Sequence of chain 1.B:
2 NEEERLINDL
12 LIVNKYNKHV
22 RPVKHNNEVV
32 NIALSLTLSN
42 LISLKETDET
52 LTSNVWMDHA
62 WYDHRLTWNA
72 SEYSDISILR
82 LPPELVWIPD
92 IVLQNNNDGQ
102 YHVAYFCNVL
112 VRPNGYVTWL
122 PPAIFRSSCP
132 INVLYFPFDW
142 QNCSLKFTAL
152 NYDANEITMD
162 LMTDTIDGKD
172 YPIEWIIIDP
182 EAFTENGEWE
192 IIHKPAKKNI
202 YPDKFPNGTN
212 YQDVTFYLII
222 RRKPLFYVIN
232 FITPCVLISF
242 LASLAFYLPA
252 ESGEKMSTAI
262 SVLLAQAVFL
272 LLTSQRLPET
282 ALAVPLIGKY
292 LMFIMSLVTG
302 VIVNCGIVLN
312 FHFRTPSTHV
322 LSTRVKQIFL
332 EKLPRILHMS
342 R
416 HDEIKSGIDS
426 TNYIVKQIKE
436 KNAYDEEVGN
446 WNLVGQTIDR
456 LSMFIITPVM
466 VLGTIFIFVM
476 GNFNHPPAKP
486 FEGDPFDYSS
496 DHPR

A protein and the small-molecule ligand that binds it are described below.
Small molecule (SMILES): C[N+](C)(C)CCOC(=O)CCC(=O)OCC[N+](C)(C)C

Binding-site contacts:
Ligand atom C19 contacts residue TYR190 of chain 1.A at 3.8 Å (hydrophobic).
Ligand atom O7 contacts residue CYS193 of chain 1.A at 3.8 Å.
Ligand atom O14 contacts residue LEU121 of chain 1.B at 4.0 Å.
Ligand atom C18 contacts residue TRP57 of chain 1.B at 3.5 Å (hydrophobic).
Ligand atom C20 contacts residue TYR93 of chain 1.A at 3.2 Å (hydrophobic).
Ligand atom C3 contacts residue THR119 of chain 1.B at 3.6 Å.
Ligand atom C18 contacts residue TYR190 of chain 1.A at 3.6 Å (hydrophobic).
Ligand atom O13 contacts residue LEU121 of chain 1.B at 3.5 Å.
Ligand atom O13 contacts residue THR150 of chain 1.A at 3.7 Å.
Ligand atom C6 contacts residue TYR198 of chain 1.A at 3.1 Å (hydrophobic).
Ligand atom C3 contacts residue ARG113 of chain 1.B at 3.4 Å.
Ligand atom C16 contacts residue LEU121 of chain 1.B at 3.6 Å (hydrophobic).
Ligand atom C10 contacts residue ARG113 of chain 1.B at 3.8 Å.
Ligand atom N1 contacts residue CYS192 of chain 1.A at 3.5 Å (h-bond).
Ligand atom N1 contacts residue ARG113 of chain 1.B at 3.9 Å.
Ligand atom C15 contacts residue TRP149 of chain 1.A at 3.4 Å (hydrophobic).
Ligand atom O14 contacts residue TRP149 of chain 1.A at 3.1 Å (h-bond).
Ligand atom O4 contacts residue LEU111 of chain 1.B at 3.8 Å.
Ligand atom C11 contacts residue TYR198 of chain 1.A at 3.4 Å (hydrophobic).
Ligand atom C15 contacts residue LEU121 of chain 1.B at 3.7 Å (hydrophobic).
Ligand atom O4 contacts residue CYS193 of chain 1.A at 3.5 Å (h-bond).
Ligand atom C20 contacts residue TRP149 of chain 1.A at 3.0 Å (hydrophobic).
Ligand atom O13 contacts residue TRP149 of chain 1.A at 3.7 Å.
Ligand atom C10 contacts residue CYS192 of chain 1.A at 3.2 Å (hydrophobic).
Ligand atom C8 contacts residue CYS192 of chain 1.A at 3.1 Å (hydrophobic).
Ligand atom C9 contacts residue THR119 of chain 1.B at 3.8 Å.
Ligand atom O7 contacts residue LEU121 of chain 1.B at 3.1 Å.
Ligand atom C9 contacts residue ARG113 of chain 1.B at 3.2 Å.
Ligand atom C19 contacts residue TYR198 of chain 1.A at 3.7 Å (hydrophobic).
Ligand atom C12 contacts residue TRP149 of chain 1.A at 3.5 Å (hydrophobic).
Ligand atom C2 contacts residue THR119 of chain 1.B at 3.7 Å.
Ligand atom C2 contacts residue CYS192 of chain 1.A at 3.7 Å (hydrophobic).
Ligand atom C19 contacts residue CYS192 of chain 1.A at 3.5 Å (hydrophobic).
Ligand atom C6 contacts residue CYS193 of chain 1.A at 3.3 Å (hydrophobic).
Ligand atom C11 contacts residue LEU111 of chain 1.B at 3.7 Å (hydrophobic).
Ligand atom C18 contacts residue TYR93 of chain 1.A at 3.9 Å (hydrophobic).
Ligand atom C16 contacts residue TRP149 of chain 1.A at 3.8 Å (hydrophobic).
Ligand atom C20 contacts residue TYR198 of chain 1.A at 3.9 Å (hydrophobic).
Ligand atom C5 contacts residue CYS193 of chain 1.A at 3.3 Å (hydrophobic).
Ligand atom C19 contacts residue CYS193 of chain 1.A at 3.8 Å (hydrophobic).

Sequence of chain 1.A:
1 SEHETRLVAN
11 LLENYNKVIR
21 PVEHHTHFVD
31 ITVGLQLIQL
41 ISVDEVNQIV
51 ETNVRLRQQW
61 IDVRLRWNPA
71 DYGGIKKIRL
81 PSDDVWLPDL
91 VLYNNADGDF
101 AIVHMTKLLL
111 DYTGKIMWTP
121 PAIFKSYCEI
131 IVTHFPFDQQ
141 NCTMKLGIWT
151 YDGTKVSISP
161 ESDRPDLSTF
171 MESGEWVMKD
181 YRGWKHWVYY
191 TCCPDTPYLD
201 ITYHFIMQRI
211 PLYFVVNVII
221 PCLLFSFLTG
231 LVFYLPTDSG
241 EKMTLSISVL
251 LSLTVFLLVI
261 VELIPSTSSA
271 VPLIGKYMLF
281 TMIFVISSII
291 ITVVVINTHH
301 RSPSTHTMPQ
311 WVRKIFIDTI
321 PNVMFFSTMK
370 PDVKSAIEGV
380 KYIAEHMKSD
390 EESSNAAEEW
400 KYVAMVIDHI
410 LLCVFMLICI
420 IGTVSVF